Binding-site contacts:
Ligand atom C4 contacts residue HIS1086 of chain 1.D at 4.4 Å.
Ligand atom C8 contacts residue ASN1083 of chain 1.D at 4.1 Å.
Ligand atom O7 contacts residue ASN1083 of chain 1.D at 4.0 Å.
Ligand atom O5 contacts residue HIS1086 of chain 1.D at 4.3 Å.
Ligand atom C1 contacts residue HIS1086 of chain 1.D at 4.4 Å.
Ligand atom C6 contacts residue HIS1086 of chain 1.D at 4.2 Å.
Ligand atom C2 contacts residue ASN1083 of chain 1.D at 2.5 Å.
Ligand atom O6 contacts residue PHE1088 of chain 1.D at 3.8 Å.
Ligand atom C5 contacts residue HIS1086 of chain 1.D at 3.6 Å.
Ligand atom N2 contacts residue ASN1083 of chain 1.D at 2.9 Å (h-bond).
Ligand atom C3 contacts residue ASN1083 of chain 1.D at 3.8 Å.
Ligand atom C5 contacts residue ASN1083 of chain 1.D at 3.7 Å.
Ligand atom C1 contacts residue ASN1083 of chain 1.D at 1.4 Å.
Ligand atom C6 contacts residue PHE1088 of chain 1.D at 4.0 Å (hydrophobic).
Ligand atom O6 contacts residue HIS1086 of chain 1.D at 3.6 Å.
Ligand atom C5 contacts residue PHE1088 of chain 1.D at 4.5 Å (hydrophobic).
Ligand atom O5 contacts residue PHE1088 of chain 1.D at 4.1 Å.
Ligand atom O4 contacts residue HIS1086 of chain 1.D at 4.2 Å.
Ligand atom C7 contacts residue ASN1083 of chain 1.D at 3.6 Å.
Ligand atom O5 contacts residue ASN1083 of chain 1.D at 2.4 Å (h-bond).
Ligand atom C4 contacts residue ASN1083 of chain 1.D at 4.2 Å.

Sequence of chain 1.D:
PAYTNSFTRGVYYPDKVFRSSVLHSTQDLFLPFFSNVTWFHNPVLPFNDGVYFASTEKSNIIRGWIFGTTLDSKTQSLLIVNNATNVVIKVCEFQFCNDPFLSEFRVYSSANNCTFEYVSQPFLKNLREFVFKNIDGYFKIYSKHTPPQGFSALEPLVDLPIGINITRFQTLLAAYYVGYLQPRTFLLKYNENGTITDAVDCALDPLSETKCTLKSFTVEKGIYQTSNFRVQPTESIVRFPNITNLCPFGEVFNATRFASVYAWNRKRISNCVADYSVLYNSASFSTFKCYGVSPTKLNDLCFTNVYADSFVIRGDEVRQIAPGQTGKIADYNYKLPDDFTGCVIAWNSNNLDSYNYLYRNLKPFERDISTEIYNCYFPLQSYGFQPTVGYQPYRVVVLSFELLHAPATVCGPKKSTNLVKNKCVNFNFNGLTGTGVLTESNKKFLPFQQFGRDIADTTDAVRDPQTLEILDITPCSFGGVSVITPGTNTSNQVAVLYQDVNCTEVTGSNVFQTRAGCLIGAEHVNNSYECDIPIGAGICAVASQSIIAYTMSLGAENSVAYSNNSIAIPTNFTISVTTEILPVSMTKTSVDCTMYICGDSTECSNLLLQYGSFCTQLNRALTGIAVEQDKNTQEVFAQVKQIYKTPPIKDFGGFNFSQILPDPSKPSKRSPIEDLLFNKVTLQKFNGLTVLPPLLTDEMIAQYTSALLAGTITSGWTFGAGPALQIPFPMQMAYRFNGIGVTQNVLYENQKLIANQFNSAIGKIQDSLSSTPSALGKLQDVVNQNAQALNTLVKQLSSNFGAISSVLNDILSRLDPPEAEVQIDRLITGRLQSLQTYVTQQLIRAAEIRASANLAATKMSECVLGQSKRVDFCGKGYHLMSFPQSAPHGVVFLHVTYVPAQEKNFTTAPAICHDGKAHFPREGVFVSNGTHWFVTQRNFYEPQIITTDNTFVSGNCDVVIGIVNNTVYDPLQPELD

A small-molecule ligand and the protein it binds are described below.
Small molecule (SMILES): CC(=O)N[C@@H]1[C@@H](O)[C@H](O)[C@@H](CO)O[C@H]1O